Sequence of chain 1.C:
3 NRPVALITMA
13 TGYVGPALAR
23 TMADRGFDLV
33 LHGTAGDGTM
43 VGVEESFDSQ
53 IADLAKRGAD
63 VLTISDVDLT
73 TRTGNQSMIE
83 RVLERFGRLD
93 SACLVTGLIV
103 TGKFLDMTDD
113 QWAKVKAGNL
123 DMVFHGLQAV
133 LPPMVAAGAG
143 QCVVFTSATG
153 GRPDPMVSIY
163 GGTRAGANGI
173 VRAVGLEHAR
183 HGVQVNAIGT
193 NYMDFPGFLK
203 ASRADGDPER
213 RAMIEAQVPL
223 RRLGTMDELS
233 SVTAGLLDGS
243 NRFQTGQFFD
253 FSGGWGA

This small molecule binds to this protein.
Small molecule (SMILES): C[C@@H](O)[C@@H](C)O

Binding-site contacts:
Ligand atom C3 contacts residue VAL97 of chain 1.C at 4.5 Å (hydrophobic).
Ligand atom C2 contacts residue ARG166 of chain 1.C at 4.1 Å.
Ligand atom C3 contacts residue TYR15 of chain 1.C at 3.8 Å (hydrophobic).
Ligand atom O5 contacts residue GLY99 of chain 1.C at 4.1 Å.
Ligand atom C4 contacts residue VAL97 of chain 1.C at 4.4 Å (hydrophobic).
Ligand atom C2 contacts residue TYR15 of chain 1.C at 4.4 Å (hydrophobic).
Ligand atom C2 contacts residue THR98 of chain 1.C at 3.3 Å.
Ligand atom O6 contacts residue PHE197 of chain 1.C at 3.6 Å.
Ligand atom C3 contacts residue PHE197 of chain 1.C at 4.0 Å (hydrophobic).
Ligand atom C2 contacts residue VAL97 of chain 1.C at 3.8 Å (hydrophobic).
Ligand atom C1 contacts residue PHE147 of chain 1.C at 4.2 Å (hydrophobic).
Ligand atom C1 contacts residue ARG166 of chain 1.C at 3.9 Å.
Ligand atom C4 contacts residue PHE197 of chain 1.C at 3.9 Å (hydrophobic).
Ligand atom C1 contacts residue THR98 of chain 1.C at 3.4 Å.
Ligand atom O5 contacts residue ARG166 of chain 1.C at 3.2 Å (salt-bridge).
Ligand atom C1 contacts residue VAL97 of chain 1.C at 4.2 Å (hydrophobic).
Ligand atom O5 contacts residue THR98 of chain 1.C at 2.9 Å (h-bond).
Ligand atom C1 contacts residue THR148 of chain 1.C at 3.5 Å.
Ligand atom C4 contacts residue TYR15 of chain 1.C at 4.0 Å (hydrophobic).
Ligand atom O6 contacts residue TYR15 of chain 1.C at 4.2 Å.
Ligand atom C1 contacts residue TYR15 of chain 1.C at 3.9 Å (hydrophobic).